Binding-site contacts:
Ligand atom C3 contacts residue ASN136 of chain 1.A at 3.8 Å.
Ligand atom C2 contacts residue ASN136 of chain 1.A at 2.5 Å.
Ligand atom O5 contacts residue ASN136 of chain 1.A at 2.4 Å (h-bond).
Ligand atom C7 contacts residue ASN136 of chain 1.A at 3.9 Å.
Ligand atom C1 contacts residue ASN136 of chain 1.A at 1.4 Å.
Ligand atom C4 contacts residue ASN136 of chain 1.A at 4.2 Å.
Ligand atom O7 contacts residue ASN136 of chain 1.A at 4.5 Å.
Ligand atom N2 contacts residue ASN136 of chain 1.A at 2.9 Å (h-bond).
Ligand atom C5 contacts residue ASN136 of chain 1.A at 3.7 Å.

This small molecule binds to this protein.
Small molecule (SMILES): CC(=O)N[C@@H]1[C@@H](O)[C@H](O)[C@@H](CO)O[C@H]1O

Sequence of chain 1.A:
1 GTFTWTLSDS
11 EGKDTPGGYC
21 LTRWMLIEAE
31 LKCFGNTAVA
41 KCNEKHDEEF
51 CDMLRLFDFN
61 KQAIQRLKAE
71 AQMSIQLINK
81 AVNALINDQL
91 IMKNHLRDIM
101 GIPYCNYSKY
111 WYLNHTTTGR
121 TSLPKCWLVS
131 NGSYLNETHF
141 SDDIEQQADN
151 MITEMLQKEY